Binding-site contacts:
Ligand atom N2 contacts residue TYR98 of chain 1.A at 4.0 Å.
Ligand atom C9 contacts residue PHE42 of chain 1.A at 3.7 Å (hydrophobic).
Ligand atom N1 contacts residue ASN99 of chain 1.A at 3.7 Å.
Ligand atom C11 contacts residue LEU51 of chain 1.A at 4.3 Å (hydrophobic).
Ligand atom N3 contacts residue ASN99 of chain 1.A at 4.1 Å.
Ligand atom N4 contacts residue ILE105 of chain 1.A at 4.1 Å.
Ligand atom C10 contacts residue ILE105 of chain 1.A at 4.1 Å (hydrophobic).
Ligand atom C8 contacts residue ILE105 of chain 1.A at 3.7 Å (hydrophobic).
Ligand atom C11 contacts residue VAL46 of chain 1.A at 4.2 Å (hydrophobic).
Ligand atom C12 contacts residue ILE105 of chain 1.A at 3.8 Å (hydrophobic).
Ligand atom N3 contacts residue CYS95 of chain 1.A at 4.0 Å.
Ligand atom C10 contacts residue PHE42 of chain 1.A at 4.0 Å (hydrophobic).
Ligand atom C6 contacts residue LEU53 of chain 1.A at 3.7 Å (hydrophobic).
Ligand atom O1 contacts residue LEU53 of chain 1.A at 4.0 Å.
Ligand atom N2 contacts residue ASN99 of chain 1.A at 3.0 Å (h-bond).
Ligand atom N4 contacts residue LEU51 of chain 1.A at 4.2 Å.
Ligand atom N2 contacts residue ILE105 of chain 1.A at 4.0 Å.
Ligand atom N5 contacts residue ILE105 of chain 1.A at 4.1 Å.
Ligand atom C6 contacts residue ASN99 of chain 1.A at 3.3 Å.
Ligand atom C11 contacts residue ILE105 of chain 1.A at 3.8 Å (hydrophobic).
Ligand atom N6 contacts residue TRP40 of chain 1.A at 3.8 Å.
Ligand atom N5 contacts residue LEU51 of chain 1.A at 4.1 Å.
Ligand atom C7 contacts residue ILE105 of chain 1.A at 4.2 Å (hydrophobic).
Ligand atom C7 contacts residue LEU53 of chain 1.A at 3.8 Å (hydrophobic).
Ligand atom C10 contacts residue PRO41 of chain 1.A at 3.4 Å (hydrophobic).
Ligand atom C1 contacts residue ILE105 of chain 1.A at 4.1 Å (hydrophobic).
Ligand atom C9 contacts residue VAL46 of chain 1.A at 3.7 Å (hydrophobic).
Ligand atom C6 contacts residue TYR98 of chain 1.A at 4.0 Å (hydrophobic).
Ligand atom N3 contacts residue VAL46 of chain 1.A at 4.1 Å.
Ligand atom O1 contacts residue LEU51 of chain 1.A at 4.0 Å.
Ligand atom C10 contacts residue VAL46 of chain 1.A at 3.7 Å (hydrophobic).
Ligand atom C7 contacts residue ASN99 of chain 1.A at 3.9 Å.
Ligand atom C8 contacts residue ASN99 of chain 1.A at 3.9 Å.
Ligand atom N6 contacts residue LEU51 of chain 1.A at 4.0 Å.
Ligand atom C9 contacts residue ILE105 of chain 1.A at 4.3 Å (hydrophobic).
Ligand atom C12 contacts residue LEU51 of chain 1.A at 4.4 Å (hydrophobic).
Ligand atom N4 contacts residue LEU53 of chain 1.A at 4.0 Å.
Ligand atom N3 contacts residue ILE105 of chain 1.A at 4.0 Å.
Ligand atom N1 contacts residue ILE105 of chain 1.A at 4.2 Å.
Ligand atom C11 contacts residue PRO41 of chain 1.A at 3.9 Å (hydrophobic).

A small-molecule ligand and the protein it binds are described below.
Small molecule (SMILES): CC1(CCC(=O)NCc2nc3ncccc3[nH]2)N=N1

Sequence of chain 1.A:
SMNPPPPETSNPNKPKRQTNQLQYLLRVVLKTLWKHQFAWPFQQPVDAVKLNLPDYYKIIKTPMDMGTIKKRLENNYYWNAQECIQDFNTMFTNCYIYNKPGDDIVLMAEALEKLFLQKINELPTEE